This small molecule binds to this protein.
Small molecule (SMILES): CC(=O)N[C@@H]1[C@@H](O)[C@H](O)[C@@H](CO)O[C@H]1O

Binding-site contacts:
Ligand atom C8 contacts residue PHE20 of chain 1.A at 3.7 Å (hydrophobic).
Ligand atom C5 contacts residue ASN25 of chain 1.A at 3.7 Å.
Ligand atom C3 contacts residue ASN25 of chain 1.A at 3.8 Å.
Ligand atom C7 contacts residue GLY21 of chain 1.A at 3.8 Å.
Ligand atom C1 contacts residue ASN25 of chain 1.A at 1.5 Å.
Ligand atom O5 contacts residue ASN25 of chain 1.A at 2.4 Å (h-bond).
Ligand atom C8 contacts residue LEU50 of chain 1.A at 4.0 Å (hydrophobic).
Ligand atom O7 contacts residue GLY21 of chain 1.A at 3.4 Å.
Ligand atom N2 contacts residue ASN25 of chain 1.A at 2.9 Å (h-bond).
Ligand atom C4 contacts residue ASN25 of chain 1.A at 4.2 Å.
Ligand atom C7 contacts residue ASN25 of chain 1.A at 3.5 Å.
Ligand atom C7 contacts residue PHE20 of chain 1.A at 4.5 Å (hydrophobic).
Ligand atom C8 contacts residue PHE24 of chain 1.A at 4.2 Å (hydrophobic).
Ligand atom O3 contacts residue VAL49 of chain 1.A at 3.9 Å.
Ligand atom C8 contacts residue GLY21 of chain 1.A at 3.6 Å.
Ligand atom C2 contacts residue ASN25 of chain 1.A at 2.5 Å.
Ligand atom O7 contacts residue ASN25 of chain 1.A at 3.8 Å.

Sequence of chain 1.A:
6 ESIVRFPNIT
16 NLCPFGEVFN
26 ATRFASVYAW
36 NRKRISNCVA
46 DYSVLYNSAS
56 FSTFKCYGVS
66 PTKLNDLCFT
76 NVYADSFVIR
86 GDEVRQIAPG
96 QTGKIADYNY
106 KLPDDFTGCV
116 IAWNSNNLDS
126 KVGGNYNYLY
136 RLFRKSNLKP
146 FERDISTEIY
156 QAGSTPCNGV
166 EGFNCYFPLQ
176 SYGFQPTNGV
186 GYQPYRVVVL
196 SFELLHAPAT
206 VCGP